Sequence of chain 1.A:
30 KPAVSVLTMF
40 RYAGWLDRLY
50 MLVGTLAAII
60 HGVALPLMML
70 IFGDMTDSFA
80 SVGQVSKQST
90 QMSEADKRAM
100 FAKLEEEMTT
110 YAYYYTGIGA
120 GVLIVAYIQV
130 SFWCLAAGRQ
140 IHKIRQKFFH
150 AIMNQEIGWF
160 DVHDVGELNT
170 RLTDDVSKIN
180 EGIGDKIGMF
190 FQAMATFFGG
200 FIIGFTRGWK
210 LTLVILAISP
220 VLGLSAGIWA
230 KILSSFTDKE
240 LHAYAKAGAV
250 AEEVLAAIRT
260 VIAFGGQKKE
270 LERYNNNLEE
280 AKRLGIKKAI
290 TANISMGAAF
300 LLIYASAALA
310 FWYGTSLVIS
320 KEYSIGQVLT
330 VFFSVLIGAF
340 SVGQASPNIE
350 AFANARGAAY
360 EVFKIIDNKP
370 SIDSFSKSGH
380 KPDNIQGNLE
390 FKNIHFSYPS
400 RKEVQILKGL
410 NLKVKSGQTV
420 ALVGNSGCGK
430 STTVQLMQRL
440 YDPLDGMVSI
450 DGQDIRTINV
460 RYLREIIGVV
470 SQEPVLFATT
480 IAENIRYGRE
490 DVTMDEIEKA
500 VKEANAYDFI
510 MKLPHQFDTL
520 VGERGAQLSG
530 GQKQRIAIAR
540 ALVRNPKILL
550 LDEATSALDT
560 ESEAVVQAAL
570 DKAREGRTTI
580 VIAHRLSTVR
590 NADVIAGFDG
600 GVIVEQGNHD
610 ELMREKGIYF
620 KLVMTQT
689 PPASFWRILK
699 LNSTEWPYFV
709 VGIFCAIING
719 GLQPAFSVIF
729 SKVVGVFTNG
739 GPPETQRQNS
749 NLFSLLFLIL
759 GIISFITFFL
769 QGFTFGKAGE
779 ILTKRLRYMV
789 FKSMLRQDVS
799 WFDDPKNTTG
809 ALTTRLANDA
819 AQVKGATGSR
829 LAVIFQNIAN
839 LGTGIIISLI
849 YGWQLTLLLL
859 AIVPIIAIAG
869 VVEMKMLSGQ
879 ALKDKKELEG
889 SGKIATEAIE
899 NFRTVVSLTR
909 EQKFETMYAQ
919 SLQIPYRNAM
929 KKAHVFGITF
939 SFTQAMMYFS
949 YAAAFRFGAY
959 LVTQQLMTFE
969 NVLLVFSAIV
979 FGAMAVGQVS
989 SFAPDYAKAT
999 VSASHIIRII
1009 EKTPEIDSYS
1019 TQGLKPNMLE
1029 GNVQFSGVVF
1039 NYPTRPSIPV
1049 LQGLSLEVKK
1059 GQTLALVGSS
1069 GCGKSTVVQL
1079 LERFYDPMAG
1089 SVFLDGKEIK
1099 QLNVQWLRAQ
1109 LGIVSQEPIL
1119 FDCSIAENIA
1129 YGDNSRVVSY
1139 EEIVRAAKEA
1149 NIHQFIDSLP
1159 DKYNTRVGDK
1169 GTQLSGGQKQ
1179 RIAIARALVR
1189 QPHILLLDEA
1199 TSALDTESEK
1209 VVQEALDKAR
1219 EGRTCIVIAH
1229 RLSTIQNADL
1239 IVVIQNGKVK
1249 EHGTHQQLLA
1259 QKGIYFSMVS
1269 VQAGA

Binding-site contacts:
Ligand atom BR4 contacts residue MET68 of chain 1.A at 4.3 Å.
Ligand atom BR1 contacts residue PHE728 of chain 1.A at 3.4 Å.
Ligand atom CAO contacts residue MET68 of chain 1.A at 4.0 Å (hydrophobic).
Ligand atom BR3 contacts residue PHE974 of chain 1.A at 4.5 Å.
Ligand atom CAP contacts residue TYR949 of chain 1.A at 4.5 Å (hydrophobic).
Ligand atom BR2 contacts residue PHE71 of chain 1.A at 3.3 Å.
Ligand atom BR1 contacts residue PHE332 of chain 1.A at 3.8 Å.
Ligand atom OAJ contacts residue MET68 of chain 1.A at 4.4 Å.
Ligand atom CAM contacts residue MET68 of chain 1.A at 4.3 Å (hydrophobic).
Ligand atom BR3 contacts residue VAL978 of chain 1.A at 4.5 Å.
Ligand atom BR1 contacts residue PHE71 of chain 1.A at 4.4 Å.
Ligand atom CAL contacts residue PHE332 of chain 1.A at 4.4 Å (hydrophobic).
Ligand atom BR1 contacts residue LEU971 of chain 1.A at 3.5 Å.
Ligand atom BR4 contacts residue TYR949 of chain 1.A at 3.2 Å.
Ligand atom CAF contacts residue TYR949 of chain 1.A at 3.7 Å (hydrophobic).
Ligand atom CAN contacts residue MET68 of chain 1.A at 4.3 Å (hydrophobic).
Ligand atom CAF contacts residue PHE71 of chain 1.A at 4.1 Å (hydrophobic).
Ligand atom BR5 contacts residue ILE336 of chain 1.A at 3.4 Å.
Ligand atom CAK contacts residue MET68 of chain 1.A at 3.9 Å (hydrophobic).
Ligand atom CAP contacts residue MET68 of chain 1.A at 3.7 Å (hydrophobic).
Ligand atom CAL contacts residue MET68 of chain 1.A at 4.2 Å (hydrophobic).
Ligand atom BR2 contacts residue MET68 of chain 1.A at 3.3 Å.
Ligand atom CAB contacts residue PHE974 of chain 1.A at 4.4 Å (hydrophobic).
Ligand atom CAC contacts residue PHE974 of chain 1.A at 4.4 Å (hydrophobic).
Ligand atom CAF contacts residue PHE332 of chain 1.A at 4.0 Å (hydrophobic).
Ligand atom CAE contacts residue PHE332 of chain 1.A at 3.5 Å (hydrophobic).
Ligand atom CAD contacts residue LEU971 of chain 1.A at 4.1 Å (hydrophobic).
Ligand atom CAD contacts residue PHE332 of chain 1.A at 3.9 Å (hydrophobic).
Ligand atom CAK contacts residue TYR949 of chain 1.A at 4.2 Å (hydrophobic).
Ligand atom CAO contacts residue LEU64 of chain 1.A at 4.3 Å (hydrophobic).
Ligand atom OAJ contacts residue TYR949 of chain 1.A at 3.0 Å.
Ligand atom CAE contacts residue PHE71 of chain 1.A at 3.5 Å (hydrophobic).
Ligand atom BR2 contacts residue TYR949 of chain 1.A at 3.0 Å.
Ligand atom BR5 contacts residue LEU64 of chain 1.A at 4.0 Å.
Ligand atom CAA contacts residue TYR949 of chain 1.A at 3.8 Å (hydrophobic).
Ligand atom CAD contacts residue PHE71 of chain 1.A at 4.2 Å (hydrophobic).

A protein and the small-molecule ligand that binds it are described below.
Small molecule (SMILES): Brc1ccc(Oc2c(Br)cc(Br)cc2Br)c(Br)c1